Binding-site contacts:
Ligand atom CAQ contacts residue TRP203 of chain 4.A at 3.4 Å (hydrophobic).
Ligand atom NAZ contacts residue ASN228 of chain 4.A at 3.9 Å.
Ligand atom CAD contacts residue GLN202 of chain 4.A at 3.6 Å.
Ligand atom CAP contacts residue TYR201 of chain 4.A at 3.5 Å (hydrophobic).
Ligand atom CAL contacts residue ILE111 of chain 4.A at 3.5 Å (hydrophobic).
Ligand atom CAW contacts residue ASN228 of chain 4.A at 3.7 Å.
Ligand atom CAT contacts residue TRP203 of chain 4.A at 3.4 Å (hydrophobic).
Ligand atom CAQ contacts residue ASN228 of chain 4.A at 3.6 Å.
Ligand atom CAK contacts residue MET195 of chain 4.A at 3.8 Å (hydrophobic).
Ligand atom CAD contacts residue ASN228 of chain 4.A at 3.5 Å.
Ligand atom CAG contacts residue ASP112 of chain 4.A at 3.5 Å.
Ligand atom CAI contacts residue PHE155 of chain 4.A at 3.5 Å (hydrophobic).
Ligand atom CAL contacts residue PHE135 of chain 4.A at 3.7 Å (hydrophobic).
Ligand atom CAG contacts residue THR114 of chain 4.A at 3.9 Å.
Ligand atom CAV contacts residue ILE111 of chain 4.A at 3.9 Å (hydrophobic).
Ligand atom CAX contacts residue ILE111 of chain 4.A at 3.9 Å (hydrophobic).
Ligand atom CAF contacts residue TRP203 of chain 4.A at 3.6 Å (hydrophobic).
Ligand atom CAA contacts residue PHE135 of chain 4.A at 3.8 Å (hydrophobic).
Ligand atom CAV contacts residue VAL192 of chain 4.A at 3.9 Å (hydrophobic).
Ligand atom CAJ contacts residue PHE135 of chain 4.A at 3.8 Å (hydrophobic).
Ligand atom OAB contacts residue ILE113 of chain 4.A at 3.3 Å (h-bond).
Ligand atom CAG contacts residue TRP203 of chain 4.A at 3.9 Å (hydrophobic).
Ligand atom CAV contacts residue MET195 of chain 4.A at 3.9 Å (hydrophobic).
Ligand atom CAM contacts residue MET195 of chain 4.A at 4.0 Å (hydrophobic).
Ligand atom CAI contacts residue ILE24 of chain 4.C at 3.7 Å (hydrophobic).
Ligand atom CAH contacts residue VAL192 of chain 4.A at 3.9 Å (hydrophobic).
Ligand atom OAB contacts residue TRP203 of chain 4.A at 3.7 Å.
Ligand atom NAZ contacts residue TRP203 of chain 4.A at 3.2 Å.
Ligand atom CAK contacts residue PHE155 of chain 4.A at 3.5 Å (hydrophobic).
Ligand atom OAS contacts residue MET195 of chain 4.A at 3.1 Å.
Ligand atom CAQ contacts residue TYR201 of chain 4.A at 3.7 Å (hydrophobic).
Ligand atom OAB contacts residue ASP112 of chain 4.A at 3.6 Å.
Ligand atom CAF contacts residue ASN228 of chain 4.A at 3.2 Å.
Ligand atom CAE contacts residue THR114 of chain 4.A at 3.5 Å.
Ligand atom CAF contacts residue GLN202 of chain 4.A at 3.6 Å.
Ligand atom NAY contacts residue TRP203 of chain 4.A at 3.7 Å.
Ligand atom OAS contacts residue VAL192 of chain 4.A at 3.9 Å.
Ligand atom CAM contacts residue ILE111 of chain 4.A at 3.6 Å (hydrophobic).
Ligand atom CAW contacts residue TRP203 of chain 4.A at 3.4 Å (hydrophobic).
Ligand atom CAE contacts residue ASP112 of chain 4.A at 3.6 Å.

A small-molecule ligand and the protein it binds are described below.
Small molecule (SMILES): C[C@H](CCOc1ccc(I)cc1)CCN1CCN(c2ccncc2)C1=O

Sequence of chain 4.A:
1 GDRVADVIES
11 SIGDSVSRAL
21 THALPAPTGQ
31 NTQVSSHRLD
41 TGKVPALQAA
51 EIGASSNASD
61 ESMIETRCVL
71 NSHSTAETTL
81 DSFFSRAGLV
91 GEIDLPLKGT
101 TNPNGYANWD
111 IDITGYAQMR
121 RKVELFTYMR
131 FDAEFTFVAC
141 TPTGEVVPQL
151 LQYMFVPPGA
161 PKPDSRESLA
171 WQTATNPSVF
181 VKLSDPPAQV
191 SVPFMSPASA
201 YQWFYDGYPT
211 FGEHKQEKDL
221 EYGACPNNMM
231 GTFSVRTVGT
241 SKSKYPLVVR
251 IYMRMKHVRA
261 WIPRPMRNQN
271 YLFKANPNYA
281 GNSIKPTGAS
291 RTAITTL

Sequence of chain 4.C:
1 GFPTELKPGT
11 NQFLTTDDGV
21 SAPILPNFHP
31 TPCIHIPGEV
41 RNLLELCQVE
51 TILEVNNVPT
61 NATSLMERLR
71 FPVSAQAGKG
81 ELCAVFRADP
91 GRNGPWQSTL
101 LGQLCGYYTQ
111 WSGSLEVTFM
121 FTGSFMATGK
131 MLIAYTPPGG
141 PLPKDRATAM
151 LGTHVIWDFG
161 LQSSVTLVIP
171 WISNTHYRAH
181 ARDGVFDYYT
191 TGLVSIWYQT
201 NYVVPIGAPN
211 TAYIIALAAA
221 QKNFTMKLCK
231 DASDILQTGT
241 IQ